Sequence of chain 1.A:
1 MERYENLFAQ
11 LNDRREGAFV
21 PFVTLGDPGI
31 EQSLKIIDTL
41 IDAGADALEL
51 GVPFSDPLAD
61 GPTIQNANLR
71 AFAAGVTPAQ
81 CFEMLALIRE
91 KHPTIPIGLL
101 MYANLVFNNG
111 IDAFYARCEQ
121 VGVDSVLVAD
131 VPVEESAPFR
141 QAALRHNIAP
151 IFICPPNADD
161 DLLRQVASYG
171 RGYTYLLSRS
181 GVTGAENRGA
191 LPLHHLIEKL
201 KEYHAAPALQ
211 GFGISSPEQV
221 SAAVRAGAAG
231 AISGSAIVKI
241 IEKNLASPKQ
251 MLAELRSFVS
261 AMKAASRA

Binding-site contacts:
Ligand atom F9F contacts residue ALA129 of chain 1.A at 3.2 Å.
Ligand atom O19 contacts residue PHE212 of chain 1.A at 3.4 Å.
Ligand atom O21 contacts residue GLU49 of chain 1.A at 3.4 Å.
Ligand atom C3 contacts residue LEU127 of chain 1.A at 3.7 Å (hydrophobic).
Ligand atom O20 contacts residue SER235 of chain 1.A at 2.5 Å (h-bond).
Ligand atom C3 contacts residue LEU100 of chain 1.A at 3.7 Å (hydrophobic).
Ligand atom O19 contacts residue GLY213 of chain 1.A at 2.7 Å (h-bond).
Ligand atom O19 contacts residue GLY184 of chain 1.A at 2.8 Å (h-bond).
Ligand atom O16 contacts residue THR183 of chain 1.A at 3.6 Å.
Ligand atom O18 contacts residue SER235 of chain 1.A at 3.4 Å (h-bond).
Ligand atom F10 contacts residue ALA129 of chain 1.A at 3.4 Å.
Ligand atom O16 contacts residue PHE212 of chain 1.A at 3.6 Å.
Ligand atom C14 contacts residue TYR175 of chain 1.A at 3.7 Å (hydrophobic).
Ligand atom O22 contacts residue ILE232 of chain 1.A at 3.6 Å.
Ligand atom F9F contacts residue PRO18 of chain 1.B at 3.5 Å.
Ligand atom O21 contacts residue LEU100 of chain 1.A at 3.4 Å.
Ligand atom O7 contacts residue PHE212 of chain 1.A at 3.7 Å.
Ligand atom C3 contacts residue TYR175 of chain 1.A at 3.5 Å (hydrophobic).
Ligand atom F11 contacts residue ILE153 of chain 1.A at 3.6 Å.
Ligand atom O7 contacts residue ALA59 of chain 1.A at 3.4 Å.
Ligand atom O20 contacts residue ILE64 of chain 1.A at 3.5 Å.
Ligand atom C5 contacts residue THR183 of chain 1.A at 3.6 Å.
Ligand atom P17 contacts residue SER235 of chain 1.A at 3.7 Å.
Ligand atom O21 contacts residue PHE22 of chain 1.A at 3.1 Å.
Ligand atom O20 contacts residue GLY184 of chain 1.A at 3.7 Å.
Ligand atom C5 contacts residue LEU100 of chain 1.A at 3.7 Å (hydrophobic).
Ligand atom C1 contacts residue PHE212 of chain 1.A at 3.6 Å (hydrophobic).
Ligand atom F10 contacts residue LEU127 of chain 1.A at 3.5 Å.
Ligand atom F10 contacts residue ILE153 of chain 1.A at 3.5 Å.
Ligand atom C4 contacts residue LEU100 of chain 1.A at 3.6 Å (hydrophobic).
Ligand atom O20 contacts residue GLY234 of chain 1.A at 3.6 Å.
Ligand atom O18 contacts residue GLY234 of chain 1.A at 2.9 Å (h-bond).
Ligand atom O22 contacts residue TYR175 of chain 1.A at 2.9 Å (h-bond).
Ligand atom F9F contacts residue ALA59 of chain 1.A at 3.8 Å.
Ligand atom O20 contacts residue THR183 of chain 1.A at 3.5 Å.
Ligand atom F11 contacts residue PHE212 of chain 1.A at 3.7 Å.
Ligand atom O19 contacts residue THR183 of chain 1.A at 3.7 Å.
Ligand atom C14 contacts residue THR183 of chain 1.A at 3.5 Å.
Ligand atom O7 contacts residue ALA129 of chain 1.A at 3.6 Å.
Ligand atom C15 contacts residue GLY234 of chain 1.A at 3.7 Å.

The small molecule below binds the protein below.
Small molecule (SMILES): O=P(O)(O)OCCNS(=O)(=O)c1ccc(OC(F)(F)F)cc1

Sequence of chain 1.B:
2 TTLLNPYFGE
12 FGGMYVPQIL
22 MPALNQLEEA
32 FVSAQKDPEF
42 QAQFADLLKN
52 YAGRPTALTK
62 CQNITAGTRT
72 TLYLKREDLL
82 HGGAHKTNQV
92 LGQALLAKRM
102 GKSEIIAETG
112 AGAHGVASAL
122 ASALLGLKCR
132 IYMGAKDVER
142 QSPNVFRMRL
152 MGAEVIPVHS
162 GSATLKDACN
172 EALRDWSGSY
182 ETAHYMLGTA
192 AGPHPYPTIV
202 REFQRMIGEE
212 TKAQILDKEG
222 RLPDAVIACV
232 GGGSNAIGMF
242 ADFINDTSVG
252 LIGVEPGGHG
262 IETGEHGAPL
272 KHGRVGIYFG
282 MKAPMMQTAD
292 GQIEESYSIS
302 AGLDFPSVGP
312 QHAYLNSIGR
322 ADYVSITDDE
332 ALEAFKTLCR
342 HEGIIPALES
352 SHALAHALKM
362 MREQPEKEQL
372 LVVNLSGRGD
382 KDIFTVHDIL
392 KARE